Sequence of chain 1.A:
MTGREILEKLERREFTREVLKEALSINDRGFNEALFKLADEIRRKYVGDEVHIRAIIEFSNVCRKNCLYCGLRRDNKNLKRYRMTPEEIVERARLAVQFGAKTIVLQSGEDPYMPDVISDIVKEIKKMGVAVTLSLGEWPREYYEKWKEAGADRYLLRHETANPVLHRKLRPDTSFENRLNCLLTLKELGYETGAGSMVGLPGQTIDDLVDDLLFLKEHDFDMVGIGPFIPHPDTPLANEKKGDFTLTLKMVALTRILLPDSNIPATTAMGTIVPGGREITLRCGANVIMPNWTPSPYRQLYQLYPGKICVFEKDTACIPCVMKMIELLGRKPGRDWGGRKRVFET

This protein binds this small molecule.
Small molecule (SMILES): C[C@H](CCC(=O)NCCC[N+](C)(C)CC(O)CS(=O)(=O)O)[C@H]1CC[C@H]2[C@@H]3[C@H](O)C[C@@H]4C[C@H](O)CC[C@]4(C)[C@H]3C[C@H](O)[C@]12C

Binding-site contacts:
Ligand atom C7 contacts residue LYS325 of chain 1.A at 3.6 Å.
Ligand atom C3 contacts residue MET324 of chain 1.A at 4.5 Å (hydrophobic).
Ligand atom C11 contacts residue PRO334 of chain 1.A at 4.2 Å (hydrophobic).
Ligand atom C10 contacts residue PRO321 of chain 1.A at 3.8 Å (hydrophobic).
Ligand atom C8 contacts residue LYS325 of chain 1.A at 4.0 Å.
Ligand atom O3 contacts residue GLU328 of chain 1.A at 3.8 Å.
Ligand atom C7 contacts residue MET324 of chain 1.A at 4.2 Å (hydrophobic).
Ligand atom C17 contacts residue GLU328 of chain 1.A at 3.7 Å.
Ligand atom C18 contacts residue MET324 of chain 1.A at 4.2 Å (hydrophobic).
Ligand atom C3 contacts residue CPS1 of chain 1.D at 3.4 Å.
Ligand atom C21 contacts residue CPS1 of chain 1.D at 3.7 Å.
Ligand atom O4 contacts residue CPS1 of chain 1.D at 4.3 Å.
Ligand atom C10 contacts residue CPS1 of chain 1.D at 4.4 Å.
Ligand atom C17 contacts residue MET324 of chain 1.A at 4.1 Å (hydrophobic).
Ligand atom C1 contacts residue CPS1 of chain 1.D at 4.4 Å.
Ligand atom C15 contacts residue GLU328 of chain 1.A at 4.3 Å.
Ligand atom C11 contacts residue CPS1 of chain 1.D at 4.4 Å.
Ligand atom C16 contacts residue GLU328 of chain 1.A at 3.3 Å.
Ligand atom C4 contacts residue CPS1 of chain 1.D at 3.6 Å.
Ligand atom C10 contacts residue MET324 of chain 1.A at 3.6 Å (hydrophobic).